Sequence of chain 1.A:
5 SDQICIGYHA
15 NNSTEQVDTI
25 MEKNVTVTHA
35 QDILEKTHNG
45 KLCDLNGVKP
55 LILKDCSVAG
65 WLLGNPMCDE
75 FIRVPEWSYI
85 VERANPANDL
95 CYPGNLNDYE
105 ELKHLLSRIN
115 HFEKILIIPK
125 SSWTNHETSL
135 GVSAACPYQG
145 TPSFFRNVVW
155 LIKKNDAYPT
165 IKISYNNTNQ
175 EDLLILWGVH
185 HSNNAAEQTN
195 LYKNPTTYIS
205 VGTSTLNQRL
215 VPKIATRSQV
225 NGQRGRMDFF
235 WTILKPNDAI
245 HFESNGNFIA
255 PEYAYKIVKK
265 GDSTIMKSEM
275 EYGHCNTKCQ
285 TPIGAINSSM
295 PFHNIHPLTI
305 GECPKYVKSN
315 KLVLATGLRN

Binding-site contacts:
Ligand atom C5 contacts residue ASN170 of chain 1.C at 3.5 Å.
Ligand atom O7 contacts residue ASN241 of chain 1.C at 4.3 Å.
Ligand atom C2 contacts residue ASN241 of chain 1.C at 4.0 Å.
Ligand atom O5 contacts residue ASN241 of chain 1.C at 3.9 Å.
Ligand atom C8 contacts residue SER222 of chain 1.A at 4.3 Å.
Ligand atom C8 contacts residue ASP242 of chain 1.C at 4.3 Å.
Ligand atom O4 contacts residue ASN241 of chain 1.C at 3.8 Å.
Ligand atom C3 contacts residue ASN241 of chain 1.C at 3.9 Å.
Ligand atom C7 contacts residue ASN241 of chain 1.C at 4.0 Å.
Ligand atom C2 contacts residue ASN170 of chain 1.C at 2.5 Å.
Ligand atom C8 contacts residue ALA243 of chain 1.C at 3.8 Å (hydrophobic).
Ligand atom C3 contacts residue ASN170 of chain 1.C at 3.8 Å.
Ligand atom C8 contacts residue ASN241 of chain 1.C at 4.0 Å.
Ligand atom O5 contacts residue ASN170 of chain 1.C at 2.2 Å (h-bond).
Ligand atom C1 contacts residue ASN170 of chain 1.C at 1.4 Å.
Ligand atom C7 contacts residue ALA243 of chain 1.C at 4.1 Å (hydrophobic).
Ligand atom C6 contacts residue THR172 of chain 1.C at 4.0 Å.
Ligand atom C6 contacts residue ASN241 of chain 1.C at 3.8 Å.
Ligand atom C7 contacts residue ASN170 of chain 1.C at 3.4 Å.
Ligand atom O7 contacts residue ALA243 of chain 1.C at 4.0 Å.
Ligand atom O7 contacts residue ASN170 of chain 1.C at 3.3 Å (h-bond).
Ligand atom N2 contacts residue ASN241 of chain 1.C at 3.2 Å (h-bond).
Ligand atom C4 contacts residue ASN170 of chain 1.C at 4.1 Å.
Ligand atom C4 contacts residue ASN241 of chain 1.C at 3.9 Å.
Ligand atom N2 contacts residue ASN170 of chain 1.C at 3.1 Å (h-bond).
Ligand atom C1 contacts residue ASN241 of chain 1.C at 3.9 Å.
Ligand atom C5 contacts residue ASN241 of chain 1.C at 3.1 Å.

Sequence of chain 1.C:
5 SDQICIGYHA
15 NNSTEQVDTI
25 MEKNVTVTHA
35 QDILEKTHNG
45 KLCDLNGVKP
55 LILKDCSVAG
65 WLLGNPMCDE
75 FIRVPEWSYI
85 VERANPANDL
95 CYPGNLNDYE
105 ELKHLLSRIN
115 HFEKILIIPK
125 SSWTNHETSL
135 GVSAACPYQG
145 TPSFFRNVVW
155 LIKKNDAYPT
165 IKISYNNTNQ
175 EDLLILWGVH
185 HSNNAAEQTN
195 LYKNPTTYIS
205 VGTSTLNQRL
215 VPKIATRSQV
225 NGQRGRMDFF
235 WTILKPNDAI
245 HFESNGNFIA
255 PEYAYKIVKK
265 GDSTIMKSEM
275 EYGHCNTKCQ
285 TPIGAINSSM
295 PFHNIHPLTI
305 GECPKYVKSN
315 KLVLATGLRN

A small-molecule ligand and the protein it binds are described below.
Small molecule (SMILES): CC(=O)N[C@H]1[C@H](O[C@H]2[C@H](O)[C@@H](NC(C)=O)CO[C@@H]2CO[C@@H]2O[C@@H](C)[C@@H](O)[C@@H](O)[C@@H]2O)O[C@H](CO)[C@@H](O)[C@@H]1O